Binding-site contacts:
Ligand atom N6 contacts residue ILE193 of chain 2.C at 2.8 Å (h-bond).
Ligand atom C2 contacts residue GLY164 of chain 2.C at 3.5 Å.
Ligand atom C3' contacts residue LEU72 of chain 2.C at 3.6 Å (hydrophobic).
Ligand atom O4' contacts residue LEU185 of chain 2.C at 3.7 Å.
Ligand atom S5' contacts residue AG31 of chain 2.K at 3.0 Å.
Ligand atom O2' contacts residue ASP131 of chain 2.C at 2.7 Å (salt-bridge).
Ligand atom C4 contacts residue ILE132 of chain 2.C at 3.6 Å (hydrophobic).
Ligand atom C4' contacts residue ASP184 of chain 2.C at 3.6 Å.
Ligand atom O4' contacts residue ASP184 of chain 2.C at 3.7 Å.
Ligand atom O2' contacts residue GLN56 of chain 2.C at 3.0 Å (h-bond).
Ligand atom C4' contacts residue ASP131 of chain 2.C at 3.5 Å.
Ligand atom O4' contacts residue GLY108 of chain 2.C at 3.6 Å.
Ligand atom C5 contacts residue ILE132 of chain 2.C at 3.7 Å (hydrophobic).
Ligand atom C5' contacts residue AG31 of chain 2.K at 3.7 Å.
Ligand atom S5' contacts residue GLU111 of chain 2.C at 3.7 Å.
Ligand atom N3 contacts residue ASP131 of chain 2.C at 3.7 Å.
Ligand atom O2' contacts residue ASP133 of chain 2.C at 3.7 Å.
Ligand atom N1 contacts residue GLY164 of chain 2.C at 3.0 Å (h-bond).
Ligand atom C2 contacts residue ILE132 of chain 2.C at 3.3 Å (hydrophobic).
Ligand atom O4' contacts residue THR186 of chain 2.C at 3.7 Å.
Ligand atom O3' contacts residue ASP131 of chain 2.C at 2.7 Å (salt-bridge).
Ligand atom C4 contacts residue LEU185 of chain 2.C at 3.6 Å (hydrophobic).
Ligand atom C5' contacts residue GLN77 of chain 2.C at 3.8 Å.
Ligand atom C5' contacts residue THR186 of chain 2.C at 3.7 Å.
Ligand atom N6 contacts residue LEU197 of chain 2.C at 3.5 Å.
Ligand atom C3' contacts residue ASP131 of chain 2.C at 3.4 Å.
Ligand atom C5' contacts residue ASP184 of chain 2.C at 3.2 Å.
Ligand atom C2' contacts residue ASP131 of chain 2.C at 3.6 Å.
Ligand atom CS contacts residue GLU111 of chain 2.C at 3.6 Å.
Ligand atom O3' contacts residue VAL136 of chain 2.C at 3.7 Å.
Ligand atom N7 contacts residue ILE193 of chain 2.C at 3.5 Å.
Ligand atom N6 contacts residue ASP163 of chain 2.C at 3.1 Å (salt-bridge).
Ligand atom C2' contacts residue GLN56 of chain 2.C at 3.7 Å.
Ligand atom N3 contacts residue ILE132 of chain 2.C at 3.2 Å (h-bond).
Ligand atom C8 contacts residue ILE193 of chain 2.C at 3.7 Å (hydrophobic).
Ligand atom S5' contacts residue ASP184 of chain 2.C at 3.5 Å (salt-bridge).
Ligand atom N7 contacts residue ALA194 of chain 2.C at 3.6 Å.
Ligand atom C5' contacts residue LEU185 of chain 2.C at 3.7 Å (hydrophobic).
Ligand atom C1' contacts residue ASP131 of chain 2.C at 3.4 Å.
Ligand atom C8 contacts residue THR186 of chain 2.C at 3.4 Å.

A protein and the small-molecule ligand that binds it are described below.
Small molecule (SMILES): CSC[C@H]1O[C@@H](n2cnc3c(N)ncnc32)[C@H](O)[C@@H]1O

Sequence of chain 2.C:
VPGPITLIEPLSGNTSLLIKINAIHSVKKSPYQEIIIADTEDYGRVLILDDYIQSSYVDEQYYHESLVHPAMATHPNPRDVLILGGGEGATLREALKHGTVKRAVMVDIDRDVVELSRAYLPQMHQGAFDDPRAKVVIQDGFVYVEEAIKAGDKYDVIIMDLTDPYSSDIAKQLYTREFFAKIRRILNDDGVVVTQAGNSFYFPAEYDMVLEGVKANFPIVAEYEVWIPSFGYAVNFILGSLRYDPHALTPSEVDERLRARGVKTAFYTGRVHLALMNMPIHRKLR